Sequence of chain 1.B:
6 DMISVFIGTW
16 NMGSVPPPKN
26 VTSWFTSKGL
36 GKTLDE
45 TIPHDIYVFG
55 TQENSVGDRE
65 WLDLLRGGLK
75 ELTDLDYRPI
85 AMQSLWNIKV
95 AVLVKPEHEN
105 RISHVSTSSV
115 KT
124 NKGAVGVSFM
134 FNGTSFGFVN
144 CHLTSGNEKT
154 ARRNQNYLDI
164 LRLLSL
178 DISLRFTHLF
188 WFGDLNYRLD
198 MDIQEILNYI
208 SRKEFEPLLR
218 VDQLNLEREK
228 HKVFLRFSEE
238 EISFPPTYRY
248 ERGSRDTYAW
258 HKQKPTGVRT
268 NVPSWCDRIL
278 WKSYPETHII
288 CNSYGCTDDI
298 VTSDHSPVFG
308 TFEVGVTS

Binding-site contacts:
Ligand atom O41 contacts residue THR267 of chain 1.B at 2.9 Å (h-bond).
Ligand atom O61 contacts residue ASN268 of chain 1.B at 3.4 Å (h-bond).
Ligand atom O52 contacts residue THR147 of chain 1.B at 3.4 Å.
Ligand atom P6 contacts residue SER148 of chain 1.B at 3.9 Å.
Ligand atom O6 contacts residue GLY149 of chain 1.B at 3.2 Å (h-bond).
Ligand atom C5 contacts residue GLY149 of chain 1.B at 3.7 Å.
Ligand atom P5' contacts residue THR147 of chain 1.B at 3.8 Å.
Ligand atom P6 contacts residue ARG195 of chain 1.B at 3.5 Å.
Ligand atom O42 contacts residue THR267 of chain 1.B at 3.0 Å (h-bond).
Ligand atom C6 contacts residue GLY149 of chain 1.B at 3.6 Å.
Ligand atom O62 contacts residue ASN268 of chain 1.B at 2.9 Å (h-bond).
Ligand atom O63 contacts residue SER148 of chain 1.B at 3.4 Å.
Ligand atom P6 contacts residue ASN268 of chain 1.B at 3.8 Å.
Ligand atom O62 contacts residue ARG195 of chain 1.B at 2.9 Å (salt-bridge).
Ligand atom O61 contacts residue ARG266 of chain 1.B at 3.3 Å (salt-bridge).
Ligand atom O63 contacts residue ARG195 of chain 1.B at 3.5 Å (salt-bridge).
Ligand atom P6 contacts residue ARG266 of chain 1.B at 4.0 Å.
Ligand atom C5' contacts residue SER148 of chain 1.B at 3.9 Å.
Ligand atom P3' contacts residue SER148 of chain 1.B at 3.9 Å.
Ligand atom P6 contacts residue TYR245 of chain 1.B at 3.5 Å.
Ligand atom P4 contacts residue ASN150 of chain 1.B at 3.6 Å.
Ligand atom O33 contacts residue SER148 of chain 1.B at 2.7 Å (h-bond).
Ligand atom P4 contacts residue THR267 of chain 1.B at 3.4 Å.
Ligand atom O43 contacts residue ASN150 of chain 1.B at 3.3 Å (h-bond).
Ligand atom O52 contacts residue SER148 of chain 1.B at 3.2 Å (h-bond).
Ligand atom C6' contacts residue SER148 of chain 1.B at 3.4 Å.
Ligand atom O6 contacts residue ARG195 of chain 1.B at 3.7 Å.
Ligand atom O53 contacts residue THR147 of chain 1.B at 3.3 Å.
Ligand atom O41 contacts residue ASN268 of chain 1.B at 3.5 Å (h-bond).
Ligand atom O42 contacts residue ASN150 of chain 1.B at 3.5 Å (h-bond).
Ligand atom O52 contacts residue LYS125 of chain 1.B at 2.9 Å (salt-bridge).
Ligand atom O63 contacts residue TYR245 of chain 1.B at 3.4 Å (h-bond).
Ligand atom O62 contacts residue TYR245 of chain 1.B at 2.8 Å (h-bond).
Ligand atom C5 contacts residue ASN268 of chain 1.B at 3.5 Å.
Ligand atom O4 contacts residue ASN268 of chain 1.B at 3.9 Å.
Ligand atom O41 contacts residue ASN150 of chain 1.B at 3.0 Å (h-bond).
Ligand atom O33 contacts residue LYS125 of chain 1.B at 2.8 Å (salt-bridge).
Ligand atom O6 contacts residue SER148 of chain 1.B at 3.2 Å.
Ligand atom O63 contacts residue ARG266 of chain 1.B at 3.7 Å.
Ligand atom O4 contacts residue THR267 of chain 1.B at 3.6 Å (h-bond).

This protein binds this small molecule.
Small molecule (SMILES): O=P(O)(O)Oc1cc(OP(=O)(O)O)cc(-c2c(OP(=O)(O)O)cc(OP(=O)(O)O)cc2OP(=O)(O)O)c1